The small molecule below binds the protein below.
Small molecule (SMILES): Cc1nnc(C(=O)NC(C)(C)c2nc(C(=O)NCc3ccc(F)cc3)c(O)c(=O)n2C)o1

Binding-site contacts:
Ligand atom OAG contacts residue TYR131 of chain 3.A at 3.9 Å.
Ligand atom CBD contacts residue HIS61 of chain 3.A at 4.0 Å.
Ligand atom CBB contacts residue MN1 of chain 3.D at 4.1 Å.
Ligand atom OAE contacts residue GLU81 of chain 3.A at 3.6 Å.
Ligand atom CAB contacts residue TYR131 of chain 3.A at 3.5 Å (hydrophobic).
Ligand atom OAE contacts residue PRO108 of chain 3.A at 3.8 Å.
Ligand atom CAW contacts residue PHE106 of chain 3.A at 3.5 Å (hydrophobic).
Ligand atom CAA contacts residue LEU107 of chain 3.A at 3.7 Å (hydrophobic).
Ligand atom CAA contacts residue PHE106 of chain 3.A at 3.7 Å (hydrophobic).
Ligand atom CAZ contacts residue HIS61 of chain 3.A at 3.8 Å.
Ligand atom OAG contacts residue ILE121 of chain 3.A at 3.9 Å.
Ligand atom CAU contacts residue LEU107 of chain 3.A at 3.2 Å (hydrophobic).
Ligand atom CBA contacts residue PHE106 of chain 3.A at 4.0 Å (hydrophobic).
Ligand atom NAO contacts residue PHE106 of chain 3.A at 3.7 Å.
Ligand atom OAE contacts residue LEU107 of chain 3.A at 2.9 Å (h-bond).
Ligand atom CAU contacts residue ASP109 of chain 3.A at 4.0 Å.
Ligand atom NAP contacts residue PHE106 of chain 3.A at 4.0 Å.
Ligand atom OAG contacts residue HIS61 of chain 3.A at 3.4 Å (h-bond).
Ligand atom OAH contacts residue ASP109 of chain 3.A at 2.9 Å (salt-bridge).
Ligand atom OAE contacts residue MN1 of chain 3.E at 1.9 Å.
Ligand atom NAR contacts residue LEU107 of chain 3.A at 3.1 Å (h-bond).
Ligand atom OAE contacts residue GLU120 of chain 3.A at 3.4 Å (salt-bridge).
Ligand atom CBD contacts residue MN1 of chain 3.D at 3.2 Å.
Ligand atom OAT contacts residue PHE106 of chain 3.A at 3.7 Å.
Ligand atom CAZ contacts residue ASP109 of chain 3.A at 4.0 Å.
Ligand atom OAE contacts residue ASP109 of chain 3.A at 3.0 Å (salt-bridge).
Ligand atom OAH contacts residue MN1 of chain 3.D at 1.8 Å.
Ligand atom CBB contacts residue GLU120 of chain 3.A at 3.8 Å.
Ligand atom CAU contacts residue MN1 of chain 3.E at 3.0 Å.
Ligand atom OAH contacts residue MN1 of chain 3.E at 3.4 Å.
Ligand atom OAH contacts residue HIS61 of chain 3.A at 3.0 Å (h-bond).
Ligand atom CAZ contacts residue MN1 of chain 3.E at 4.1 Å.
Ligand atom NAR contacts residue MN1 of chain 3.E at 3.9 Å.
Ligand atom CAU contacts residue GLU120 of chain 3.A at 3.6 Å.
Ligand atom OAH contacts residue ILE121 of chain 3.A at 3.8 Å.
Ligand atom CBB contacts residue MN1 of chain 3.E at 4.0 Å.
Ligand atom CAZ contacts residue MN1 of chain 3.D at 2.9 Å.
Ligand atom CAZ contacts residue GLU120 of chain 3.A at 3.5 Å.
Ligand atom OAH contacts residue GLU120 of chain 3.A at 3.0 Å (salt-bridge).
Ligand atom OAG contacts residue MN1 of chain 3.D at 2.8 Å.

Sequence of chain 3.A:
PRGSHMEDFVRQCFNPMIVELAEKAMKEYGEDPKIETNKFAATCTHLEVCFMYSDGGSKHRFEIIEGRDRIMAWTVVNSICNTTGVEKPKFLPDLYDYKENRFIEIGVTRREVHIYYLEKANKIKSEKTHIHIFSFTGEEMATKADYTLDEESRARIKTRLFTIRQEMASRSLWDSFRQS